This protein binds this small molecule.
Small molecule (SMILES): CC(=O)N[C@H]1[C@H](O[C@H]2[C@H](O)[C@@H](NC(C)=O)CO[C@@H]2CO)O[C@H](CO)[C@@H](O)[C@@H]1O

Sequence of chain 1.C:
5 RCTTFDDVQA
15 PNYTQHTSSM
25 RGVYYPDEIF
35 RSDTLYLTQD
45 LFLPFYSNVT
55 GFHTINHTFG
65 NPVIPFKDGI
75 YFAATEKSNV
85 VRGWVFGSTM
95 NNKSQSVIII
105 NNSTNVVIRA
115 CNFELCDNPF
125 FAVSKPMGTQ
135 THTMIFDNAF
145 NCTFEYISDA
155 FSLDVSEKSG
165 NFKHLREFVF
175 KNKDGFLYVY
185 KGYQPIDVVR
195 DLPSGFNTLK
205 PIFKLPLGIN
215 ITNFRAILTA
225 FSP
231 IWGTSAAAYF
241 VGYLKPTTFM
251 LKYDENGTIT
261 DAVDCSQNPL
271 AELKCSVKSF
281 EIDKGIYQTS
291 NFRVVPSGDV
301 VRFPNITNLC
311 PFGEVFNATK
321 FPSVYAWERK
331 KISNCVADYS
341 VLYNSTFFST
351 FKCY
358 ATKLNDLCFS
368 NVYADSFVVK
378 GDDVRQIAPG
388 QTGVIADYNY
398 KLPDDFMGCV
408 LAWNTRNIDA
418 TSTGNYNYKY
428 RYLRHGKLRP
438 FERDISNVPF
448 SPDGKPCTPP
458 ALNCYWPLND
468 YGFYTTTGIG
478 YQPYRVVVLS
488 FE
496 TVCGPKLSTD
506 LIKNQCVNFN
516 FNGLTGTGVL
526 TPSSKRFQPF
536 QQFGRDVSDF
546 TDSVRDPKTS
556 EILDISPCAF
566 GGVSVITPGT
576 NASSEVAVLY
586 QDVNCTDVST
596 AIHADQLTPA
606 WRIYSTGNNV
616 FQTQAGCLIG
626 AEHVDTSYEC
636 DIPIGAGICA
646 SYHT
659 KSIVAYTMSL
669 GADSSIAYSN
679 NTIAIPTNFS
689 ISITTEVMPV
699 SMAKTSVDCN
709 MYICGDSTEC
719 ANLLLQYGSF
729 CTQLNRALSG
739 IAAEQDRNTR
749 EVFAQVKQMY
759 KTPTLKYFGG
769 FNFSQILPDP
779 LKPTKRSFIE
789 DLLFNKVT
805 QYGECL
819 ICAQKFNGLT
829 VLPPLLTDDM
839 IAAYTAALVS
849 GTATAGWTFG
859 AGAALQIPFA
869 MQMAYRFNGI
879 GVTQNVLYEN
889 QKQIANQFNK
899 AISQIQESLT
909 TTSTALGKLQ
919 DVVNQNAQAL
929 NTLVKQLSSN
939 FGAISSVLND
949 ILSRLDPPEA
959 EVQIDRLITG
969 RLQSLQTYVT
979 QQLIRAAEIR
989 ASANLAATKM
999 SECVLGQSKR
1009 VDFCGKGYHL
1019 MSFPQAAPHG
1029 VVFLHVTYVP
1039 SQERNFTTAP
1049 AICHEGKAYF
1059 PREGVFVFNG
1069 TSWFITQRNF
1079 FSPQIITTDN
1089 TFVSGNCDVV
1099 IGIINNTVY

Sequence of chain 1.A:
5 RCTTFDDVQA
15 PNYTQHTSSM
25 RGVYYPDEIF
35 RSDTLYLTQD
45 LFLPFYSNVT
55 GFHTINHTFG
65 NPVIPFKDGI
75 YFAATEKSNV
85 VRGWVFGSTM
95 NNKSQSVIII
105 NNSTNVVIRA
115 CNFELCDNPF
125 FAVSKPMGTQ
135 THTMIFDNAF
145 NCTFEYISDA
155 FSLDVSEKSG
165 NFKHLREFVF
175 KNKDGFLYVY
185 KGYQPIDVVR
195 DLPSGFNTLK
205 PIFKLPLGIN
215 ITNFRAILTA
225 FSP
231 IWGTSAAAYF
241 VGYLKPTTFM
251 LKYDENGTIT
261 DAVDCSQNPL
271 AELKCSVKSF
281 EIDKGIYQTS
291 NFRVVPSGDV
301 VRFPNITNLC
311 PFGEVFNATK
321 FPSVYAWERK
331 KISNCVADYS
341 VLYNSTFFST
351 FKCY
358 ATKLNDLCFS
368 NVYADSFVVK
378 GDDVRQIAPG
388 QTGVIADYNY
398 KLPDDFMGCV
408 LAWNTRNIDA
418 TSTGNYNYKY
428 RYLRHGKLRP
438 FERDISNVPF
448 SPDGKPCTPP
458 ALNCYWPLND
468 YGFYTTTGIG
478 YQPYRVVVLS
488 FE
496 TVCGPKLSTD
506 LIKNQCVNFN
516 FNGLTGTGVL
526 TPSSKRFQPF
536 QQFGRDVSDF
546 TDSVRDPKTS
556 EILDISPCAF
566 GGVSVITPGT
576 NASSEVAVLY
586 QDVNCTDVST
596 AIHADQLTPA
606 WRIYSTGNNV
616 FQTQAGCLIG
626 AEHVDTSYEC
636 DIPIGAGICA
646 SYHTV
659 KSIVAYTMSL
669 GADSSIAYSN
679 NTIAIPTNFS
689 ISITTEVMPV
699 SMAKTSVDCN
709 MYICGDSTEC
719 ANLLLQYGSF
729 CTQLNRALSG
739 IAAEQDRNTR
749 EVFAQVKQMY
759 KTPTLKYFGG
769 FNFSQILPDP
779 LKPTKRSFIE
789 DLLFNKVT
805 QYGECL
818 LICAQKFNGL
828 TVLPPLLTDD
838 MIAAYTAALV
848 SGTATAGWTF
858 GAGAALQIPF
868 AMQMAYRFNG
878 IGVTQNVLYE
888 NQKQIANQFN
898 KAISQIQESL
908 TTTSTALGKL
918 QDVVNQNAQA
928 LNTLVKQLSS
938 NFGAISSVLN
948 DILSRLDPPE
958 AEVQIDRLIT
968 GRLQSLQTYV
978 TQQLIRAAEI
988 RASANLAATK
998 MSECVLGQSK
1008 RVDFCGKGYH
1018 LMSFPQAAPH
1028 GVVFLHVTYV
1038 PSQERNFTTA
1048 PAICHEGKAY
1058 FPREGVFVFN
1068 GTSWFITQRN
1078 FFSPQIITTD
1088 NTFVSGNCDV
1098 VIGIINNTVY

Binding-site contacts:
Ligand atom C2 contacts residue ASN256 of chain 1.A at 2.4 Å.
Ligand atom C8 contacts residue ASP254 of chain 1.A at 3.7 Å.
Ligand atom C4 contacts residue ASN256 of chain 1.A at 4.2 Å.
Ligand atom C6 contacts residue ARG531 of chain 1.C at 3.5 Å.
Ligand atom C1 contacts residue ASN256 of chain 1.A at 1.4 Å.
Ligand atom O5 contacts residue ARG531 of chain 1.C at 3.2 Å (salt-bridge).
Ligand atom C5 contacts residue ARG531 of chain 1.C at 3.5 Å.
Ligand atom C8 contacts residue ASN256 of chain 1.A at 4.2 Å.
Ligand atom C1 contacts residue ARG531 of chain 1.C at 3.8 Å.
Ligand atom O7 contacts residue ASP254 of chain 1.A at 3.4 Å (salt-bridge).
Ligand atom N2 contacts residue GLU255 of chain 1.A at 4.2 Å.
Ligand atom N2 contacts residue ASN256 of chain 1.A at 2.8 Å (h-bond).
Ligand atom C8 contacts residue GLU255 of chain 1.A at 3.5 Å.
Ligand atom C7 contacts residue ASP254 of chain 1.A at 4.0 Å.
Ligand atom C7 contacts residue ASN256 of chain 1.A at 3.2 Å.
Ligand atom O7 contacts residue ASN256 of chain 1.A at 3.2 Å (h-bond).
Ligand atom C7 contacts residue GLU255 of chain 1.A at 4.4 Å.
Ligand atom O5 contacts residue ASN256 of chain 1.A at 2.4 Å (h-bond).
Ligand atom O6 contacts residue ARG531 of chain 1.C at 2.9 Å (salt-bridge).
Ligand atom C5 contacts residue ASN256 of chain 1.A at 3.7 Å.
Ligand atom C3 contacts residue ASN256 of chain 1.A at 3.7 Å.